Binding-site contacts:
Ligand atom O3 contacts residue ASN229 of chain 2.A at 3.8 Å.
Ligand atom N2 contacts residue ASN229 of chain 2.A at 2.4 Å (h-bond).
Ligand atom O5 contacts residue ASN229 of chain 2.A at 2.4 Å (h-bond).
Ligand atom C5 contacts residue ASN229 of chain 2.A at 3.4 Å.
Ligand atom O7 contacts residue ASN229 of chain 2.A at 4.0 Å.
Ligand atom C4 contacts residue ASN229 of chain 2.A at 3.4 Å.
Ligand atom C8 contacts residue ASN229 of chain 2.A at 3.6 Å.
Ligand atom C3 contacts residue ASN229 of chain 2.A at 3.0 Å.
Ligand atom C2 contacts residue ASN229 of chain 2.A at 1.6 Å.
Ligand atom C1 contacts residue ASN229 of chain 2.A at 1.4 Å.
Ligand atom C7 contacts residue ASN229 of chain 2.A at 3.1 Å.

Sequence of chain 2.A:
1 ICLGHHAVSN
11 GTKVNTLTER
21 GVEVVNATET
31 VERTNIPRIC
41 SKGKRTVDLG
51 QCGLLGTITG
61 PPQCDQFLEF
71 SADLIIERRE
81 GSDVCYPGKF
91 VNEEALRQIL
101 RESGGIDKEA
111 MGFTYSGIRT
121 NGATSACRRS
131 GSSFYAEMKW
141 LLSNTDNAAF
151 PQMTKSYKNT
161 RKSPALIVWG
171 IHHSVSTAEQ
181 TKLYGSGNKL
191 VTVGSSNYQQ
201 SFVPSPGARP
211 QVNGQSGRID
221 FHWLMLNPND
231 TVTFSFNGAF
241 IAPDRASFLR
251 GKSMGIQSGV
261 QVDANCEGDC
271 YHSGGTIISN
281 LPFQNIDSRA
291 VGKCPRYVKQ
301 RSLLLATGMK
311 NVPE

This protein binds this small molecule.
Small molecule (SMILES): CC(=O)N[C@@H]1[C@@H](O)[C@H](O)[C@@H](CO)O[C@H]1O